Sequence of chain 23.C:
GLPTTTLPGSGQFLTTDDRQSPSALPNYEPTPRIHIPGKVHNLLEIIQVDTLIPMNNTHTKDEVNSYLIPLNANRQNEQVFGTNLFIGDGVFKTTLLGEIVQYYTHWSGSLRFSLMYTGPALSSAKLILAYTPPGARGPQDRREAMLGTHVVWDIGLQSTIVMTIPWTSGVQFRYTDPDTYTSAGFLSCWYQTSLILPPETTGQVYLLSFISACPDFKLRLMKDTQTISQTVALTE

Sequence of chain 23.A:
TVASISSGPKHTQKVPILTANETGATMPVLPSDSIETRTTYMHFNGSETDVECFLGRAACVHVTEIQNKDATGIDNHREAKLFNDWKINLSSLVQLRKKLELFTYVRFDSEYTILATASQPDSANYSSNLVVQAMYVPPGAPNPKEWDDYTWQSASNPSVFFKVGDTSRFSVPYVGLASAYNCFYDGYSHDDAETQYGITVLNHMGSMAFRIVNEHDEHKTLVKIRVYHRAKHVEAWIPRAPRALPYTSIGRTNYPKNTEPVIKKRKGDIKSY

The small molecule below binds the protein below.
Small molecule (SMILES): Cc1cc(CCCCCOc2ccc(C3=NCCO3)cc2)on1

Binding-site contacts:
Ligand atom O1B contacts residue TYR128 of chain 23.A at 3.4 Å (h-bond).
Ligand atom N2 contacts residue ASN219 of chain 23.A at 3.8 Å.
Ligand atom N3A contacts residue PRO174 of chain 23.A at 3.7 Å.
Ligand atom N2 contacts residue LEU106 of chain 23.A at 3.8 Å.
Ligand atom C2A contacts residue TYR152 of chain 23.A at 3.6 Å (hydrophobic).
Ligand atom O1 contacts residue MET221 of chain 23.A at 3.9 Å.
Ligand atom O1A contacts residue PHE186 of chain 23.A at 3.0 Å.
Ligand atom C5 contacts residue LEU106 of chain 23.A at 3.8 Å (hydrophobic).
Ligand atom C3C contacts residue TYR128 of chain 23.A at 3.4 Å (hydrophobic).
Ligand atom C3 contacts residue ASN219 of chain 23.A at 4.0 Å.
Ligand atom C2C contacts residue TYR197 of chain 23.A at 3.7 Å (hydrophobic).
Ligand atom C1C contacts residue TYR128 of chain 23.A at 3.7 Å (hydrophobic).
Ligand atom C31 contacts residue ASN219 of chain 23.A at 3.3 Å.
Ligand atom N3A contacts residue TYR152 of chain 23.A at 3.5 Å.
Ligand atom C6B contacts residue TYR128 of chain 23.A at 3.3 Å (hydrophobic).
Ligand atom N3A contacts residue ALA24 of chain 23.C at 3.8 Å.
Ligand atom C5A contacts residue VAL176 of chain 23.A at 3.6 Å (hydrophobic).
Ligand atom C4 contacts residue LEU106 of chain 23.A at 3.9 Å (hydrophobic).
Ligand atom O1B contacts residue ILE104 of chain 23.A at 3.9 Å.
Ligand atom O1 contacts residue LEU106 of chain 23.A at 3.7 Å.
Ligand atom C2B contacts residue VAL188 of chain 23.A at 3.5 Å (hydrophobic).
Ligand atom C5C contacts residue VAL191 of chain 23.A at 3.8 Å (hydrophobic).
Ligand atom C5B contacts residue MET224 of chain 23.A at 3.8 Å (hydrophobic).
Ligand atom C4B contacts residue TYR152 of chain 23.A at 3.8 Å (hydrophobic).
Ligand atom C4C contacts residue VAL191 of chain 23.A at 3.0 Å (hydrophobic).
Ligand atom N3A contacts residue PHE186 of chain 23.A at 4.0 Å.
Ligand atom C1B contacts residue TYR128 of chain 23.A at 3.6 Å (hydrophobic).
Ligand atom C4B contacts residue PHE186 of chain 23.A at 3.6 Å (hydrophobic).
Ligand atom C5B contacts residue PHE186 of chain 23.A at 3.9 Å (hydrophobic).
Ligand atom C4C contacts residue VAL188 of chain 23.A at 3.7 Å (hydrophobic).
Ligand atom C3B contacts residue TYR152 of chain 23.A at 3.7 Å (hydrophobic).
Ligand atom C2A contacts residue PHE186 of chain 23.A at 3.3 Å (hydrophobic).
Ligand atom C5A contacts residue PHE186 of chain 23.A at 3.5 Å (hydrophobic).
Ligand atom C1B contacts residue ILE104 of chain 23.A at 4.0 Å (hydrophobic).
Ligand atom C6B contacts residue ILE104 of chain 23.A at 3.6 Å (hydrophobic).
Ligand atom C3B contacts residue VAL188 of chain 23.A at 3.8 Å (hydrophobic).
Ligand atom C4A contacts residue PRO174 of chain 23.A at 3.1 Å (hydrophobic).
Ligand atom C1B contacts residue VAL188 of chain 23.A at 3.8 Å (hydrophobic).
Ligand atom C4 contacts residue TYR197 of chain 23.A at 3.8 Å (hydrophobic).
Ligand atom C1C contacts residue LEU106 of chain 23.A at 3.8 Å (hydrophobic).